Binding-site contacts:
Ligand atom CG1 contacts residue THR73 of chain 1.A at 3.3 Å.
Ligand atom N contacts residue ASP77 of chain 1.A at 3.0 Å (salt-bridge).
Ligand atom OXT contacts residue TYR84 of chain 1.A at 2.7 Å (h-bond).
Ligand atom NE1 contacts residue PRO94 of chain 1.D at 3.0 Å (h-bond).
Ligand atom CD1 contacts residue TYR7 of chain 1.A at 3.2 Å (hydrophobic).
Ligand atom N contacts residue GLU63 of chain 1.A at 2.8 Å (salt-bridge).
Ligand atom CZ2 contacts residue PRO94 of chain 1.D at 3.4 Å (hydrophobic).
Ligand atom CD1 contacts residue MET45 of chain 1.A at 3.3 Å (hydrophobic).
Ligand atom O contacts residue TYR159 of chain 1.A at 2.6 Å (h-bond).
Ligand atom N contacts residue TYR7 of chain 1.A at 3.1 Å (h-bond).
Ligand atom O contacts residue HIS70 of chain 1.A at 2.9 Å.
Ligand atom CG2 contacts residue TRP147 of chain 1.A at 3.4 Å (hydrophobic).
Ligand atom OG contacts residue LYS66 of chain 1.A at 2.9 Å (salt-bridge).
Ligand atom OG1 contacts residue ASN96 of chain 1.E at 2.7 Å (h-bond).
Ligand atom O contacts residue LYS66 of chain 1.A at 2.9 Å (salt-bridge).
Ligand atom OE1 contacts residue VAL76 of chain 1.A at 3.2 Å.
Ligand atom OG contacts residue GLU63 of chain 1.A at 2.8 Å (salt-bridge).
Ligand atom CE contacts residue SER99 of chain 1.D at 3.4 Å.
Ligand atom CB contacts residue TYR99 of chain 1.A at 3.4 Å (hydrophobic).
Ligand atom O contacts residue TYR100 of chain 1.D at 2.5 Å (h-bond).
Ligand atom N contacts residue TYR99 of chain 1.A at 3.0 Å (h-bond).
Ligand atom CA contacts residue VAL94 of chain 1.E at 3.3 Å (hydrophobic).
Ligand atom CE contacts residue TYR100 of chain 1.D at 3.2 Å (hydrophobic).
Ligand atom CE3 contacts residue VAL94 of chain 1.E at 3.3 Å (hydrophobic).
Ligand atom O contacts residue TRP147 of chain 1.A at 2.9 Å (h-bond).
Ligand atom CG contacts residue TYR31 of chain 1.D at 3.4 Å (hydrophobic).
Ligand atom OXT contacts residue THR143 of chain 1.A at 2.7 Å (h-bond).
Ligand atom CA contacts residue ASP77 of chain 1.A at 3.3 Å.
Ligand atom CD1 contacts residue GLU63 of chain 1.A at 3.1 Å.
Ligand atom NE2 contacts residue GLU28 of chain 1.E at 2.8 Å (salt-bridge).
Ligand atom CG contacts residue TYR100 of chain 1.D at 3.4 Å (hydrophobic).
Ligand atom CE2 contacts residue TYR31 of chain 1.D at 3.4 Å (hydrophobic).
Ligand atom CA contacts residue GLU63 of chain 1.A at 3.3 Å.
Ligand atom CD1 contacts residue TYR31 of chain 1.D at 3.3 Å (hydrophobic).
Ligand atom N contacts residue TYR171 of chain 1.A at 2.8 Å (h-bond).
Ligand atom N contacts residue VAL94 of chain 1.E at 3.2 Å (h-bond).
Ligand atom SD contacts residue SER96 of chain 1.D at 3.1 Å.
Ligand atom CA contacts residue TYR7 of chain 1.A at 3.4 Å (hydrophobic).
Ligand atom NE2 contacts residue ASN26 of chain 1.E at 2.9 Å (h-bond).
Ligand atom SD contacts residue GLY98 of chain 1.D at 3.3 Å (h-bond).

Sequence of chain 1.A:
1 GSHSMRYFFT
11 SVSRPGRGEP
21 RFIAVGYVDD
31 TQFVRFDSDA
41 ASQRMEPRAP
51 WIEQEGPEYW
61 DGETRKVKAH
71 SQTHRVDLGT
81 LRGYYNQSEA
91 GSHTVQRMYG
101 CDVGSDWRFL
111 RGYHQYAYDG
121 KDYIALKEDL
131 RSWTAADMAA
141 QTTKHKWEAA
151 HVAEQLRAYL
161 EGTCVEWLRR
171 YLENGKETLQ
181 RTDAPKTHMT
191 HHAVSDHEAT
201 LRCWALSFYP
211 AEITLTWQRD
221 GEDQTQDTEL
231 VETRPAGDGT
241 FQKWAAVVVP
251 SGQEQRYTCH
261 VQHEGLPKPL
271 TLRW

Sequence of chain 1.E:
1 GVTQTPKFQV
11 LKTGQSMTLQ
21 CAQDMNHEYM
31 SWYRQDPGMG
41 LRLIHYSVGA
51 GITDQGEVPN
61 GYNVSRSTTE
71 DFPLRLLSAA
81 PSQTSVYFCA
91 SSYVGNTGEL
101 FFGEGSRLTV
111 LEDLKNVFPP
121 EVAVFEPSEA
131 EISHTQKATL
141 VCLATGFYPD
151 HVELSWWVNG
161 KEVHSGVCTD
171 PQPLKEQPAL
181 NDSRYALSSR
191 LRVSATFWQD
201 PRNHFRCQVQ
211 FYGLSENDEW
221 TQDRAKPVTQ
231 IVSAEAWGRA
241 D

Sequence of chain 1.D:
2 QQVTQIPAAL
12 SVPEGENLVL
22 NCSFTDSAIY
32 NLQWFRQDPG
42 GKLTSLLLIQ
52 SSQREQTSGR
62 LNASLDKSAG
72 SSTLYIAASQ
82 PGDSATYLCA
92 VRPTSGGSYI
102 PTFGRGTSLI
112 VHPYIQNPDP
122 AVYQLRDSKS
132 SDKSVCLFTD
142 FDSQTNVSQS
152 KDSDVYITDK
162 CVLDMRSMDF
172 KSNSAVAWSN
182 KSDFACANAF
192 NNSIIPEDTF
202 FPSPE

This protein binds this small molecule.
Small molecule (SMILES): CC[C@H](C)[C@H](NC(=O)[C@H](CC1=CN=C2C=CC=CC12)NC(=O)[C@H](CCSC)NC(=O)[C@H](CC(C)C)NC(=O)[C@H](CC(C)C)NC(=O)[C@@H](N)CO)C(=O)N[C@H](C(=O)N[C@@H](CCC(N)=O)C(=O)N[C@@H](CS)C(=O)O)[C@@H](C)O